The small molecule below binds the protein below.
Small molecule (SMILES): O=C(CO)[C@@H](O)[C@H](O)[C@H](O)CO

Sequence of chain 1.D:
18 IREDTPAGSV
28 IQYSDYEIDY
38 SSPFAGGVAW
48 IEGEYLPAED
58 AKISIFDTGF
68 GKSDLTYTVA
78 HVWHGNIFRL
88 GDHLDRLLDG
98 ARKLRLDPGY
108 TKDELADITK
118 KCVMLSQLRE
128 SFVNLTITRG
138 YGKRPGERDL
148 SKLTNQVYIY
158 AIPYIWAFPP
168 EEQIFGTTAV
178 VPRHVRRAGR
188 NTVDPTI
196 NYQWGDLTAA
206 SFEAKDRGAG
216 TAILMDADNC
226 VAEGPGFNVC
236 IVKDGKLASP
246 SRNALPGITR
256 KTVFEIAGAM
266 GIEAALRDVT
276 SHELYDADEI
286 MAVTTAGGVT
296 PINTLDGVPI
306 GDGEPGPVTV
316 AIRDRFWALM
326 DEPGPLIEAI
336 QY

Binding-site contacts:
Ligand atom O2 contacts residue LLP195 of chain 1.D at 3.6 Å.
Ligand atom O6 contacts residue LYS69 of chain 1.C at 3.4 Å (salt-bridge).
Ligand atom C5 contacts residue ARG145 of chain 1.C at 3.8 Å.
Ligand atom C1 contacts residue THR289 of chain 1.D at 4.0 Å.
Ligand atom O3 contacts residue TRP199 of chain 1.D at 4.3 Å.
Ligand atom O4 contacts residue PHE129 of chain 1.D at 4.2 Å.
Ligand atom C2 contacts residue LLP195 of chain 1.D at 4.0 Å.
Ligand atom C3 contacts residue TYR74 of chain 1.D at 4.3 Å (hydrophobic).
Ligand atom O4 contacts residue ARG145 of chain 1.C at 3.2 Å (salt-bridge).
Ligand atom O2 contacts residue PHE129 of chain 1.D at 4.0 Å.
Ligand atom C3 contacts residue PHE129 of chain 1.D at 3.9 Å (hydrophobic).
Ligand atom C6 contacts residue LYS69 of chain 1.C at 3.5 Å.
Ligand atom O1 contacts residue GLY231 of chain 1.D at 3.6 Å.
Ligand atom O2 contacts residue ALA291 of chain 1.D at 4.3 Å.
Ligand atom O5 contacts residue ALA291 of chain 1.D at 4.1 Å.
Ligand atom C4 contacts residue LYS69 of chain 1.C at 3.9 Å.
Ligand atom C1 contacts residue ALA291 of chain 1.D at 4.5 Å (hydrophobic).
Ligand atom C5 contacts residue LYS69 of chain 1.C at 4.2 Å.
Ligand atom C6 contacts residue ARG145 of chain 1.C at 4.3 Å.
Ligand atom O2 contacts residue VAL76 of chain 1.D at 4.0 Å.
Ligand atom O5 contacts residue ILE162 of chain 1.D at 4.0 Å.
Ligand atom C1 contacts residue GLY231 of chain 1.D at 3.4 Å.
Ligand atom O1 contacts residue ALA164 of chain 1.D at 4.0 Å.
Ligand atom O3 contacts residue TYR74 of chain 1.D at 2.9 Å (h-bond).
Ligand atom C2 contacts residue PHE129 of chain 1.D at 4.3 Å (hydrophobic).
Ligand atom O1 contacts residue THR289 of chain 1.D at 4.1 Å.
Ligand atom O4 contacts residue LYS69 of chain 1.C at 3.6 Å.
Ligand atom O3 contacts residue LLP195 of chain 1.D at 4.2 Å.
Ligand atom C6 contacts residue TRP199 of chain 1.D at 3.7 Å (hydrophobic).
Ligand atom C1 contacts residue LLP195 of chain 1.D at 3.8 Å.
Ligand atom O1 contacts residue ALA291 of chain 1.D at 3.7 Å.
Ligand atom C4 contacts residue ARG145 of chain 1.C at 4.4 Å.
Ligand atom C2 contacts residue ALA291 of chain 1.D at 4.5 Å (hydrophobic).
Ligand atom C4 contacts residue TRP199 of chain 1.D at 4.3 Å (hydrophobic).
Ligand atom O3 contacts residue VAL76 of chain 1.D at 4.4 Å.
Ligand atom O6 contacts residue ARG145 of chain 1.C at 3.7 Å.

Sequence of chain 1.C:
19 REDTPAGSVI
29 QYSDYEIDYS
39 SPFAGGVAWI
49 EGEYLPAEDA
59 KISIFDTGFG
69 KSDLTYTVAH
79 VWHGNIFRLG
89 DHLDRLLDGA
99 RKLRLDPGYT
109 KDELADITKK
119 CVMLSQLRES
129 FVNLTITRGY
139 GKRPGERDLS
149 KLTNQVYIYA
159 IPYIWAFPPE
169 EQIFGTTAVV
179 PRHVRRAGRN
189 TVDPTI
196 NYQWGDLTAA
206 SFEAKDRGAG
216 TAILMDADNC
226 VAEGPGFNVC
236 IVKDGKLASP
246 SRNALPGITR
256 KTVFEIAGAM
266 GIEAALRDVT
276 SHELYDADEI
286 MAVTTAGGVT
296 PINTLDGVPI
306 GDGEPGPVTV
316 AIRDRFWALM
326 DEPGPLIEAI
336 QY